Binding-site contacts:
Ligand atom O contacts residue HIS98 of chain 1.A at 4.2 Å.
Ligand atom CA contacts residue GLU97 of chain 1.A at 3.0 Å.
Ligand atom OXT contacts residue PHE14 of chain 1.A at 4.2 Å.
Ligand atom O contacts residue PHE16 of chain 1.A at 3.8 Å.
Ligand atom C contacts residue PHE14 of chain 1.A at 4.3 Å (hydrophobic).
Ligand atom N contacts residue HIS98 of chain 1.A at 3.0 Å (h-bond).
Ligand atom N contacts residue VAL68 of chain 1.A at 4.0 Å.
Ligand atom O contacts residue PHE14 of chain 1.A at 3.7 Å.
Ligand atom C contacts residue GLU97 of chain 1.A at 4.4 Å.
Ligand atom OXT contacts residue MET59 of chain 1.A at 3.9 Å.
Ligand atom CA contacts residue HIS98 of chain 1.A at 3.6 Å.
Ligand atom O contacts residue MET59 of chain 1.A at 4.3 Å.
Ligand atom C contacts residue HIS98 of chain 1.A at 4.0 Å.
Ligand atom N contacts residue GLU97 of chain 1.A at 3.1 Å (salt-bridge).
Ligand atom C contacts residue MET59 of chain 1.A at 4.1 Å (hydrophobic).

Sequence of chain 1.A:
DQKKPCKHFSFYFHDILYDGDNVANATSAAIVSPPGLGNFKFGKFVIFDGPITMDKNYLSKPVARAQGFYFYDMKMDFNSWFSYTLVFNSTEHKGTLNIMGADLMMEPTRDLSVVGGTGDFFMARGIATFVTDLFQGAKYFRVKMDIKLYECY

This small molecule binds to this protein.
Small molecule (SMILES): NCC(=O)O